Sequence of chain 2.C:
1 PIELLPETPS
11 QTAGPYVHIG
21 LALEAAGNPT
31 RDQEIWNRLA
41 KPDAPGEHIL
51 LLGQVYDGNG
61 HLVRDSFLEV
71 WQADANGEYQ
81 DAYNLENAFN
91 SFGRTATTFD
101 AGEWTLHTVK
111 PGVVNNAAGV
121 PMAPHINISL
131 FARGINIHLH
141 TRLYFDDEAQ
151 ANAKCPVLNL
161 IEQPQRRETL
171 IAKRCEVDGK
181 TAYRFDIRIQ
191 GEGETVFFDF

Binding-site contacts:
Ligand atom C2 contacts residue FE1 of chain 2.DA at 3.0 Å.
Ligand atom O7 contacts residue ARG157 of chain 2.D at 3.5 Å.
Ligand atom N9 contacts residue PRO15 of chain 2.C at 3.3 Å.
Ligand atom O8 contacts residue HIS160 of chain 2.D at 3.2 Å (h-bond).
Ligand atom C4 contacts residue PRO15 of chain 2.C at 3.3 Å (hydrophobic).
Ligand atom C5 contacts residue TRP149 of chain 2.D at 3.9 Å (hydrophobic).
Ligand atom C3 contacts residue ARG157 of chain 2.D at 4.0 Å.
Ligand atom O8 contacts residue TYR108 of chain 2.D at 4.0 Å.
Ligand atom O7 contacts residue FE1 of chain 2.DA at 2.4 Å.
Ligand atom O8 contacts residue HIS162 of chain 2.D at 2.9 Å.
Ligand atom C3 contacts residue ILE191 of chain 2.D at 3.8 Å (hydrophobic).
Ligand atom C6 contacts residue ARG157 of chain 2.D at 3.9 Å.
Ligand atom O11 contacts residue ILE191 of chain 2.D at 3.5 Å.
Ligand atom O11 contacts residue GLY14 of chain 2.C at 3.9 Å.
Ligand atom N9 contacts residue ILE191 of chain 2.D at 3.8 Å.
Ligand atom O11 contacts residue THR12 of chain 2.C at 3.8 Å.
Ligand atom O10 contacts residue ARG133 of chain 2.C at 3.6 Å.
Ligand atom O11 contacts residue PRO15 of chain 2.C at 3.6 Å.
Ligand atom O10 contacts residue TYR24 of chain 2.D at 3.9 Å.
Ligand atom C3 contacts residue GLY14 of chain 2.C at 3.7 Å.
Ligand atom C5 contacts residue PRO15 of chain 2.C at 3.7 Å (hydrophobic).
Ligand atom C4 contacts residue ILE191 of chain 2.D at 3.9 Å (hydrophobic).
Ligand atom C1 contacts residue ARG157 of chain 2.D at 3.6 Å.
Ligand atom O8 contacts residue ARG157 of chain 2.D at 3.0 Å (salt-bridge).
Ligand atom O11 contacts residue TYR24 of chain 2.D at 2.5 Å (h-bond).
Ligand atom O7 contacts residue HIS160 of chain 2.D at 3.2 Å (h-bond).
Ligand atom O10 contacts residue TRP149 of chain 2.D at 3.6 Å.
Ligand atom O7 contacts residue HIS147 of chain 2.D at 3.7 Å.
Ligand atom C2 contacts residue ARG157 of chain 2.D at 3.4 Å.
Ligand atom C1 contacts residue FE1 of chain 2.DA at 3.0 Å.
Ligand atom O10 contacts residue PRO15 of chain 2.C at 3.6 Å.
Ligand atom O7 contacts residue TYR108 of chain 2.D at 3.0 Å (h-bond).
Ligand atom C6 contacts residue HIS147 of chain 2.D at 3.5 Å.
Ligand atom C3 contacts residue PRO15 of chain 2.C at 3.5 Å (hydrophobic).
Ligand atom O8 contacts residue FE1 of chain 2.DA at 2.2 Å.
Ligand atom C1 contacts residue HIS147 of chain 2.D at 4.1 Å.
Ligand atom O8 contacts residue GLN177 of chain 2.D at 3.9 Å.
Ligand atom N9 contacts residue TRP149 of chain 2.D at 4.0 Å.
Ligand atom N9 contacts residue TYR24 of chain 2.D at 3.5 Å (h-bond).
Ligand atom O11 contacts residue ARG133 of chain 2.C at 3.8 Å.

Sequence of chain 2.D:
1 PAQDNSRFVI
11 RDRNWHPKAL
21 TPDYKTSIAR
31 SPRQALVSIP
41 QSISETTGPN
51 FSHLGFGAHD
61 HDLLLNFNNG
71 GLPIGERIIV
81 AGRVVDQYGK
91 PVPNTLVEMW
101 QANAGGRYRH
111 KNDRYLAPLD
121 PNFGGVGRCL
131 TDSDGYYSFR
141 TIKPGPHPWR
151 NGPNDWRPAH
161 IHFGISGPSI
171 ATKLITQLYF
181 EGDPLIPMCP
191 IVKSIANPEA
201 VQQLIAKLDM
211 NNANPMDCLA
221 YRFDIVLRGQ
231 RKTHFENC

This small molecule binds to this protein.
Small molecule (SMILES): O=[N+]([O-])c1ccc(O)c(O)c1